Binding-site contacts:
Ligand atom CL1 contacts residue PHE124 of chain 1.B at 3.0 Å.
Ligand atom C12 contacts residue ASN37 of chain 1.B at 3.4 Å.
Ligand atom C10 contacts residue ASN37 of chain 1.B at 4.0 Å.
Ligand atom C16 contacts residue ILE82 of chain 1.B at 3.6 Å (hydrophobic).
Ligand atom C3 contacts residue ASP79 of chain 1.B at 3.2 Å.
Ligand atom C2 contacts residue MET84 of chain 1.B at 3.9 Å (hydrophobic).
Ligand atom C16 contacts residue ALA41 of chain 1.B at 3.8 Å (hydrophobic).
Ligand atom C4 contacts residue ASP79 of chain 1.B at 3.3 Å.
Ligand atom C17 contacts residue ILE82 of chain 1.B at 3.9 Å (hydrophobic).
Ligand atom C18 contacts residue ASN92 of chain 1.B at 3.8 Å.
Ligand atom C14 contacts residue ASN37 of chain 1.B at 3.5 Å.
Ligand atom C13 contacts residue ASN37 of chain 1.B at 3.9 Å.
Ligand atom C14 contacts residue ALA41 of chain 1.B at 3.6 Å (hydrophobic).
Ligand atom O2 contacts residue ALA41 of chain 1.B at 3.9 Å.
Ligand atom O4 contacts residue ASN37 of chain 1.B at 3.6 Å.
Ligand atom C6 contacts residue ASN37 of chain 1.B at 3.9 Å.
Ligand atom O3 contacts residue THR171 of chain 1.B at 3.8 Å.
Ligand atom C15 contacts residue LYS44 of chain 1.B at 3.9 Å.
Ligand atom O3 contacts residue ALA41 of chain 1.B at 2.9 Å.
Ligand atom C8 contacts residue MET84 of chain 1.B at 3.6 Å (hydrophobic).
Ligand atom C3 contacts residue ALA41 of chain 1.B at 3.8 Å (hydrophobic).
Ligand atom O5 contacts residue LEU93 of chain 1.B at 3.2 Å.
Ligand atom C5 contacts residue ASN37 of chain 1.B at 3.6 Å.
Ligand atom C18 contacts residue MET84 of chain 1.B at 4.0 Å (hydrophobic).
Ligand atom O6 contacts residue ALA41 of chain 1.B at 3.3 Å (h-bond).
Ligand atom C5 contacts residue LEU173 of chain 1.B at 3.7 Å (hydrophobic).
Ligand atom O2 contacts residue MET84 of chain 1.B at 3.6 Å.
Ligand atom C1 contacts residue MET84 of chain 1.B at 3.7 Å (hydrophobic).
Ligand atom C7 contacts residue MET84 of chain 1.B at 3.8 Å (hydrophobic).
Ligand atom O6 contacts residue LYS44 of chain 1.B at 3.3 Å (salt-bridge).
Ligand atom O3 contacts residue ASP79 of chain 1.B at 2.5 Å (salt-bridge).
Ligand atom C13 contacts residue ASP40 of chain 1.B at 3.6 Å.
Ligand atom C4 contacts residue ALA38 of chain 1.B at 4.0 Å (hydrophobic).
Ligand atom O6 contacts residue ASP40 of chain 1.B at 3.4 Å.
Ligand atom CL1 contacts residue ASN37 of chain 1.B at 3.6 Å.
Ligand atom C1 contacts residue ALA41 of chain 1.B at 3.9 Å (hydrophobic).
Ligand atom O4 contacts residue LEU173 of chain 1.B at 3.3 Å.
Ligand atom C14 contacts residue ASP40 of chain 1.B at 3.7 Å.
Ligand atom C3 contacts residue THR171 of chain 1.B at 4.0 Å.
Ligand atom O2 contacts residue THR171 of chain 1.B at 3.5 Å (h-bond).

Sequence of chain 1.B:
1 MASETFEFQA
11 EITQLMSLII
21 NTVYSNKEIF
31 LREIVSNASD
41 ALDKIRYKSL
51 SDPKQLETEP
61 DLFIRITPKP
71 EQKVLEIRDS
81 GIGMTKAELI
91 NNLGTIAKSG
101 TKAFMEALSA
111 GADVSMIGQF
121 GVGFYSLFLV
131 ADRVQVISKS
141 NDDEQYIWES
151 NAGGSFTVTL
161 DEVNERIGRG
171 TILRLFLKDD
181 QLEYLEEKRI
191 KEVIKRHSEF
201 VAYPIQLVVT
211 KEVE

A small-molecule ligand and the protein it binds are described below.
Small molecule (SMILES): C[C@@H]1C[C@H]2O[C@@H]2/C=C\C=C\C(=O)Cc2c(Cl)c(O)cc(O)c2C(=O)O1